The small molecule below binds the protein below.
Small molecule (SMILES): CC(=O)N[C@@H]1[C@@H](O)[C@H](O)[C@@H](CO)O[C@H]1O

Sequence of chain 1.A:
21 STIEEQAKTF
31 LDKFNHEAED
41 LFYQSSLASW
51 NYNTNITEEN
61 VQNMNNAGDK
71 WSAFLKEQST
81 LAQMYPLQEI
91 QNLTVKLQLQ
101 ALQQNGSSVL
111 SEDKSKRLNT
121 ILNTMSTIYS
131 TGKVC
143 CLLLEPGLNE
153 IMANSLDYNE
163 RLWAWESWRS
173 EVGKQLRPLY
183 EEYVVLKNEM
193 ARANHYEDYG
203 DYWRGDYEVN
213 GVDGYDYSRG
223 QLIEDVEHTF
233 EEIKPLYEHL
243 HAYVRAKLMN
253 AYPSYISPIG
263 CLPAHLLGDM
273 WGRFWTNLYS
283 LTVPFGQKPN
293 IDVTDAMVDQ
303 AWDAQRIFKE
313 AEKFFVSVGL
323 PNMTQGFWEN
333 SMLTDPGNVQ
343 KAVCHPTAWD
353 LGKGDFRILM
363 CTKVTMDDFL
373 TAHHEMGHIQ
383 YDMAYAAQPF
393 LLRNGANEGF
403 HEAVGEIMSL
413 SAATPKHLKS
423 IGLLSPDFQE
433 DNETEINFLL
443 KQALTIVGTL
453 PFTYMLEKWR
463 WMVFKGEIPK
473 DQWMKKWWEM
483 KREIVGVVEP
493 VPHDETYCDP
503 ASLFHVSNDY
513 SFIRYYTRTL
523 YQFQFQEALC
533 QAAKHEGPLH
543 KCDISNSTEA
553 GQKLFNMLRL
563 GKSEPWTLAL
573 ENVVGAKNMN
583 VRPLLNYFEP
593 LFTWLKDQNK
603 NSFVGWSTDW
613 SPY

Binding-site contacts:
Ligand atom O7 contacts residue ASN105 of chain 1.A at 3.1 Å (h-bond).
Ligand atom N2 contacts residue GLN83 of chain 1.A at 3.4 Å (h-bond).
Ligand atom C8 contacts residue GLN103 of chain 1.A at 3.8 Å.
Ligand atom C7 contacts residue GLN103 of chain 1.A at 4.2 Å.
Ligand atom C1 contacts residue GLN83 of chain 1.A at 3.4 Å.
Ligand atom O3 contacts residue GLN83 of chain 1.A at 4.4 Å.
Ligand atom C5 contacts residue ASN105 of chain 1.A at 3.7 Å.
Ligand atom N2 contacts residue ASN105 of chain 1.A at 2.9 Å (h-bond).
Ligand atom O7 contacts residue HIS197 of chain 1.A at 4.0 Å.
Ligand atom C3 contacts residue GLN83 of chain 1.A at 3.6 Å.
Ligand atom N2 contacts residue GLN103 of chain 1.A at 4.2 Å.
Ligand atom C2 contacts residue ASN105 of chain 1.A at 2.5 Å.
Ligand atom O5 contacts residue GLN83 of chain 1.A at 4.4 Å.
Ligand atom C8 contacts residue ASN105 of chain 1.A at 4.3 Å.
Ligand atom C3 contacts residue ASN105 of chain 1.A at 3.8 Å.
Ligand atom C7 contacts residue GLN83 of chain 1.A at 4.4 Å.
Ligand atom C1 contacts residue ASN105 of chain 1.A at 1.4 Å.
Ligand atom O5 contacts residue ASN105 of chain 1.A at 2.4 Å (h-bond).
Ligand atom C7 contacts residue ASN105 of chain 1.A at 3.2 Å.
Ligand atom C4 contacts residue ASN105 of chain 1.A at 4.2 Å.
Ligand atom C2 contacts residue GLN83 of chain 1.A at 3.8 Å.